Binding-site contacts:
Ligand atom O5 contacts residue THR156 of chain 3.D at 4.1 Å.
Ligand atom C5 contacts residue ASN154 of chain 3.D at 3.7 Å.
Ligand atom O7 contacts residue THR156 of chain 3.D at 3.6 Å.
Ligand atom O6 contacts residue ALA147 of chain 3.D at 3.6 Å.
Ligand atom C7 contacts residue THR156 of chain 3.D at 4.2 Å.
Ligand atom C6 contacts residue ALA147 of chain 3.D at 3.4 Å (hydrophobic).
Ligand atom O5 contacts residue ASN154 of chain 3.D at 2.4 Å (h-bond).
Ligand atom C7 contacts residue ASN154 of chain 3.D at 3.7 Å.
Ligand atom O5 contacts residue SER151 of chain 3.D at 4.1 Å.
Ligand atom O7 contacts residue ASN154 of chain 3.D at 4.1 Å.
Ligand atom C1 contacts residue ASN154 of chain 3.D at 1.4 Å.
Ligand atom C5 contacts residue THR156 of chain 3.D at 4.4 Å.
Ligand atom O5 contacts residue GLY150 of chain 3.D at 4.0 Å.
Ligand atom O6 contacts residue SER151 of chain 3.D at 4.2 Å.
Ligand atom C6 contacts residue SER151 of chain 3.D at 4.1 Å.
Ligand atom C2 contacts residue ASN154 of chain 3.D at 2.4 Å.
Ligand atom C6 contacts residue GLY150 of chain 3.D at 4.4 Å.
Ligand atom C4 contacts residue ASN154 of chain 3.D at 4.2 Å.
Ligand atom O6 contacts residue GLY150 of chain 3.D at 4.1 Å.
Ligand atom C1 contacts residue THR156 of chain 3.D at 3.8 Å.
Ligand atom C3 contacts residue ASN154 of chain 3.D at 3.8 Å.
Ligand atom N2 contacts residue ASN154 of chain 3.D at 2.9 Å (h-bond).

The protein below binds the small molecule below.
Small molecule (SMILES): CC(=O)N[C@@H]1[C@@H](O)[C@H](O)[C@@H](CO)O[C@H]1O

Sequence of chain 3.D:
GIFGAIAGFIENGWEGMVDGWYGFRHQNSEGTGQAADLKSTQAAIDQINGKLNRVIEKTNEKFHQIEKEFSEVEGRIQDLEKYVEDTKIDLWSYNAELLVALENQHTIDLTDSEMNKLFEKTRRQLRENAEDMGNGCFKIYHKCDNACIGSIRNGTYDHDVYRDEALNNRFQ